Sequence of chain 1.A:
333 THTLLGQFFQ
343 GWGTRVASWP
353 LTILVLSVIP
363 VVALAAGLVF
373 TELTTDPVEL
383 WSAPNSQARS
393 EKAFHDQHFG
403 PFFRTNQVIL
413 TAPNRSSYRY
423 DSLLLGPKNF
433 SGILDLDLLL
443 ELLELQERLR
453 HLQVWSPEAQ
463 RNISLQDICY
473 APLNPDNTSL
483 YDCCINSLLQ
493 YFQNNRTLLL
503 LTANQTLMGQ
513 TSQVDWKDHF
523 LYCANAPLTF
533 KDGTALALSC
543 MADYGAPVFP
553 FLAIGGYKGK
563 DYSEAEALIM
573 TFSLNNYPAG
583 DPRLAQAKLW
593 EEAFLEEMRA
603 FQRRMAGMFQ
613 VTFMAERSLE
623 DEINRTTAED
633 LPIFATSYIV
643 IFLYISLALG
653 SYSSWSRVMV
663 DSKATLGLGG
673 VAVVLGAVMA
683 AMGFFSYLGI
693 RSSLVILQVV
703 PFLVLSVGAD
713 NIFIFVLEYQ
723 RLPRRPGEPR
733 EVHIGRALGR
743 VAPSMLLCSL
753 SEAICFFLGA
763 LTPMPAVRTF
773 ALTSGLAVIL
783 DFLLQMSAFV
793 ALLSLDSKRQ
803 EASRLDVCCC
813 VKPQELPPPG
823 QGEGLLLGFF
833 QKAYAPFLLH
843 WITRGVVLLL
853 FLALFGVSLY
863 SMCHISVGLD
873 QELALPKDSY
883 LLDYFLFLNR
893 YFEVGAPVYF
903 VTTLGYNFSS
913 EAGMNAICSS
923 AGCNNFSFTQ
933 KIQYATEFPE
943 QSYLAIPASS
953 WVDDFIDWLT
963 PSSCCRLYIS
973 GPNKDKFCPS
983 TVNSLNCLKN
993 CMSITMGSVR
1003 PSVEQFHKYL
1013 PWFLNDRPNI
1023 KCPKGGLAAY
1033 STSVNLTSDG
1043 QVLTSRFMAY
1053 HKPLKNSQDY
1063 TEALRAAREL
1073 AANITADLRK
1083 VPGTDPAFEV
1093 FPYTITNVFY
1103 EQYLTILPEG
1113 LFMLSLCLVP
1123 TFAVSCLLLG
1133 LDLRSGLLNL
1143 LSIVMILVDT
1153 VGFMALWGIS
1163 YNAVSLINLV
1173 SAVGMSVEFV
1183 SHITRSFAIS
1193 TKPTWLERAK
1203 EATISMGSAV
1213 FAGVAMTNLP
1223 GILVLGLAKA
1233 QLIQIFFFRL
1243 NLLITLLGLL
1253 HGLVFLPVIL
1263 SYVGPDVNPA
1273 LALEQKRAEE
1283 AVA

Binding-site contacts:
Ligand atom C4 contacts residue ASN497 of chain 1.A at 4.2 Å.
Ligand atom C5 contacts residue LEU500 of chain 1.A at 4.3 Å (hydrophobic).
Ligand atom O5 contacts residue ASN497 of chain 1.A at 2.1 Å (h-bond).
Ligand atom C5 contacts residue ASN497 of chain 1.A at 3.3 Å.
Ligand atom C6 contacts residue ASN497 of chain 1.A at 4.3 Å.
Ligand atom O5 contacts residue LEU500 of chain 1.A at 3.9 Å.
Ligand atom N2 contacts residue ASN497 of chain 1.A at 3.4 Å (h-bond).
Ligand atom O6 contacts residue LEU500 of chain 1.A at 4.3 Å.
Ligand atom C3 contacts residue ASN497 of chain 1.A at 3.9 Å.
Ligand atom C1 contacts residue ASN497 of chain 1.A at 1.5 Å.
Ligand atom C2 contacts residue ASN497 of chain 1.A at 2.9 Å.
Ligand atom C6 contacts residue LEU500 of chain 1.A at 3.9 Å (hydrophobic).

A small-molecule ligand and the protein it binds are described below.
Small molecule (SMILES): CC(=O)N[C@H]1[C@@H](O[C@H]2[C@H](O)[C@@H](NC(C)=O)CO[C@@H]2CO)O[C@H](CO)[C@@H](O)[C@@H]1O